Sequence of chain 1.D:
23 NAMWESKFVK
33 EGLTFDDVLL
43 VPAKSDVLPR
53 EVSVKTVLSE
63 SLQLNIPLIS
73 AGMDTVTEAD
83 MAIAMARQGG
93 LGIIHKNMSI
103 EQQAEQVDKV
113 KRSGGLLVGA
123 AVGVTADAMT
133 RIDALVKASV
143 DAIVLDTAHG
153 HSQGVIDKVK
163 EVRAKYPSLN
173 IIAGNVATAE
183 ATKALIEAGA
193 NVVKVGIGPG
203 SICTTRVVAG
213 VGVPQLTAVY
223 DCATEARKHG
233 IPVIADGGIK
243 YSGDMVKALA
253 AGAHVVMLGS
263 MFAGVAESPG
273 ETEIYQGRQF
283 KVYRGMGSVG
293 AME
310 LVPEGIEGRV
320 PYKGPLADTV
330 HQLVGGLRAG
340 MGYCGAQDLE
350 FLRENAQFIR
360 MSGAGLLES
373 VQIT

Binding-site contacts:
Ligand atom O16 contacts residue IMP1 of chain 1.K at 4.0 Å.
Ligand atom C13 contacts residue MET288 of chain 1.C at 3.5 Å (hydrophobic).
Ligand atom C23 contacts residue TYR342 of chain 1.D at 4.0 Å (hydrophobic).
Ligand atom C29 contacts residue SER154 of chain 1.C at 4.1 Å.
Ligand atom C27 contacts residue GLY341 of chain 1.D at 3.3 Å.
Ligand atom O24 contacts residue ALA338 of chain 1.D at 4.0 Å.
Ligand atom C17 contacts residue ALA150 of chain 1.C at 3.5 Å (hydrophobic).
Ligand atom C18 contacts residue ALA338 of chain 1.D at 4.0 Å (hydrophobic).
Ligand atom C1 contacts residue GLU313 of chain 1.C at 3.8 Å.
Ligand atom C18 contacts residue GLU313 of chain 1.C at 2.9 Å.
Ligand atom N11 contacts residue GLU313 of chain 1.C at 4.1 Å.
Ligand atom C15 contacts residue MET288 of chain 1.C at 3.4 Å (hydrophobic).
Ligand atom C19 contacts residue TYR342 of chain 1.D at 3.5 Å (hydrophobic).
Ligand atom C27 contacts residue VAL49 of chain 1.D at 4.0 Å (hydrophobic).
Ligand atom C25 contacts residue GLY341 of chain 1.D at 3.8 Å.
Ligand atom O24 contacts residue TYR342 of chain 1.D at 3.7 Å.
Ligand atom C18 contacts residue TYR342 of chain 1.D at 3.5 Å (hydrophobic).
Ligand atom C15 contacts residue GLY289 of chain 1.C at 3.9 Å.
Ligand atom C8 contacts residue GLY289 of chain 1.C at 3.8 Å.
Ligand atom C27 contacts residue SER47 of chain 1.D at 3.6 Å.
Ligand atom C23 contacts residue GLU313 of chain 1.C at 3.3 Å.
Ligand atom C12 contacts residue GLY289 of chain 1.C at 4.1 Å.
Ligand atom C17 contacts residue IMP1 of chain 1.K at 3.7 Å.
Ligand atom N1 contacts residue GLU313 of chain 1.C at 2.8 Å (salt-bridge).
Ligand atom N10 contacts residue ALA150 of chain 1.C at 3.7 Å.
Ligand atom C25 contacts residue HIS151 of chain 1.C at 4.0 Å.
Ligand atom O24 contacts residue GLY341 of chain 1.D at 3.4 Å.
Ligand atom C23 contacts residue ALA150 of chain 1.C at 4.0 Å (hydrophobic).
Ligand atom N11 contacts residue ALA150 of chain 1.C at 3.7 Å.
Ligand atom C19 contacts residue ALA338 of chain 1.D at 3.5 Å (hydrophobic).
Ligand atom C22 contacts residue ALA150 of chain 1.C at 4.0 Å (hydrophobic).
Ligand atom C5 contacts residue GLU313 of chain 1.C at 3.8 Å.
Ligand atom C8 contacts residue MET288 of chain 1.C at 4.1 Å (hydrophobic).
Ligand atom C14 contacts residue MET288 of chain 1.C at 3.0 Å (hydrophobic).
Ligand atom C20 contacts residue PRO51 of chain 1.D at 3.9 Å (hydrophobic).
Ligand atom O24 contacts residue PRO51 of chain 1.D at 4.0 Å.
Ligand atom C7 contacts residue GLY289 of chain 1.C at 3.8 Å.
Ligand atom C28 contacts residue LEU50 of chain 1.D at 4.0 Å (hydrophobic).
Ligand atom C28 contacts residue VAL49 of chain 1.D at 4.1 Å (hydrophobic).
Ligand atom C27 contacts residue HIS151 of chain 1.C at 3.6 Å.

Sequence of chain 1.C:
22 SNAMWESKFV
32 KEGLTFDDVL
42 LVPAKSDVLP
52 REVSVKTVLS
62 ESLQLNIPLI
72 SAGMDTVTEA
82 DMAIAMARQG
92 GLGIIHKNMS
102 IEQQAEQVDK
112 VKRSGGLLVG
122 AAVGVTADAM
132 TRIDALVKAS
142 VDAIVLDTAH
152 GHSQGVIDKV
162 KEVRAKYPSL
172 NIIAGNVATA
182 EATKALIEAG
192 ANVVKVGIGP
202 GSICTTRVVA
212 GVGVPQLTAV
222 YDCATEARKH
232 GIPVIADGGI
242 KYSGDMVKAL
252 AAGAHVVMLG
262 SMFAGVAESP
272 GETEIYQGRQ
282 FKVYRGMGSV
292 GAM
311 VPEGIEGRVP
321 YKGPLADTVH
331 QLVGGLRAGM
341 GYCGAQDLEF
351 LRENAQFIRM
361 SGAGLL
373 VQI

This small molecule binds to this protein.
Small molecule (SMILES): Cn1nc(CC(=O)Nc2ccc3oc4c(c3c2)CCCC4)c2ccccc2c1=O